Sequence of chain 1.A:
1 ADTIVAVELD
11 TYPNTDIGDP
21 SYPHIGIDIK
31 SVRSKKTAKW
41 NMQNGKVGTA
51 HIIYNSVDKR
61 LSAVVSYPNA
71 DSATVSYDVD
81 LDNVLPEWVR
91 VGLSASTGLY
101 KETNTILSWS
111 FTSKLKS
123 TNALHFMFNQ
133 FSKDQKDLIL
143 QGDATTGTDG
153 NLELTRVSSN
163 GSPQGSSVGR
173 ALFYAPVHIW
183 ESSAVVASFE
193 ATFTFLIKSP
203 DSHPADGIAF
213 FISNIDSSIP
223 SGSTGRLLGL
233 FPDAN

A protein and the small-molecule ligand that binds it are described below.
Small molecule (SMILES): CO[C@H]1O[C@H](CO)[C@@H](O)[C@H](O)[C@@H]1O

Binding-site contacts:
Ligand atom O3 contacts residue THR226 of chain 1.A at 4.3 Å.
Ligand atom O2 contacts residue GLY98 of chain 1.A at 3.5 Å.
Ligand atom O4 contacts residue ASP208 of chain 1.A at 2.8 Å (salt-bridge).
Ligand atom C6 contacts residue TYR12 of chain 1.A at 3.7 Å (hydrophobic).
Ligand atom C4 contacts residue GLY227 of chain 1.A at 4.0 Å.
Ligand atom C3 contacts residue GLY227 of chain 1.A at 4.4 Å.
Ligand atom O3 contacts residue GLY227 of chain 1.A at 3.5 Å.
Ligand atom C3 contacts residue ARG228 of chain 1.A at 4.2 Å.
Ligand atom O6 contacts residue LEU99 of chain 1.A at 3.3 Å (h-bond).
Ligand atom O3 contacts residue ARG228 of chain 1.A at 3.2 Å (salt-bridge).
Ligand atom C6 contacts residue TYR100 of chain 1.A at 3.7 Å (hydrophobic).
Ligand atom O6 contacts residue ASP208 of chain 1.A at 2.9 Å (salt-bridge).
Ligand atom O2 contacts residue GLY227 of chain 1.A at 4.5 Å.
Ligand atom C5 contacts residue ASP208 of chain 1.A at 4.3 Å.
Ligand atom C6 contacts residue ASP208 of chain 1.A at 3.7 Å.
Ligand atom O5 contacts residue GLY98 of chain 1.A at 4.0 Å.
Ligand atom C5 contacts residue TYR12 of chain 1.A at 4.0 Å (hydrophobic).
Ligand atom O5 contacts residue LEU99 of chain 1.A at 3.0 Å (h-bond).
Ligand atom C4 contacts residue ASP208 of chain 1.A at 3.6 Å.
Ligand atom C2 contacts residue LEU99 of chain 1.A at 4.2 Å (hydrophobic).
Ligand atom C5 contacts residue LEU99 of chain 1.A at 4.0 Å (hydrophobic).
Ligand atom O6 contacts residue TYR100 of chain 1.A at 3.0 Å (h-bond).
Ligand atom C1 contacts residue LEU99 of chain 1.A at 3.7 Å (hydrophobic).
Ligand atom O4 contacts residue TYR12 of chain 1.A at 3.9 Å.
Ligand atom O2 contacts residue LEU99 of chain 1.A at 3.6 Å (h-bond).
Ligand atom O4 contacts residue ARG228 of chain 1.A at 3.5 Å (salt-bridge).
Ligand atom O4 contacts residue GLY227 of chain 1.A at 4.2 Å.
Ligand atom C4 contacts residue ASN14 of chain 1.A at 4.1 Å.
Ligand atom O4 contacts residue ASN14 of chain 1.A at 2.9 Å (h-bond).
Ligand atom C4 contacts residue GLY98 of chain 1.A at 4.3 Å.
Ligand atom C6 contacts residue LEU99 of chain 1.A at 4.1 Å (hydrophobic).
Ligand atom O5 contacts residue TYR100 of chain 1.A at 4.1 Å.
Ligand atom O6 contacts residue ALA207 of chain 1.A at 3.4 Å.
Ligand atom O6 contacts residue GLY98 of chain 1.A at 3.3 Å.
Ligand atom C3 contacts residue ASN14 of chain 1.A at 4.5 Å.
Ligand atom C4 contacts residue ARG228 of chain 1.A at 4.1 Å.
Ligand atom C6 contacts residue ALA207 of chain 1.A at 3.9 Å (hydrophobic).